Sequence of chain 1.K:
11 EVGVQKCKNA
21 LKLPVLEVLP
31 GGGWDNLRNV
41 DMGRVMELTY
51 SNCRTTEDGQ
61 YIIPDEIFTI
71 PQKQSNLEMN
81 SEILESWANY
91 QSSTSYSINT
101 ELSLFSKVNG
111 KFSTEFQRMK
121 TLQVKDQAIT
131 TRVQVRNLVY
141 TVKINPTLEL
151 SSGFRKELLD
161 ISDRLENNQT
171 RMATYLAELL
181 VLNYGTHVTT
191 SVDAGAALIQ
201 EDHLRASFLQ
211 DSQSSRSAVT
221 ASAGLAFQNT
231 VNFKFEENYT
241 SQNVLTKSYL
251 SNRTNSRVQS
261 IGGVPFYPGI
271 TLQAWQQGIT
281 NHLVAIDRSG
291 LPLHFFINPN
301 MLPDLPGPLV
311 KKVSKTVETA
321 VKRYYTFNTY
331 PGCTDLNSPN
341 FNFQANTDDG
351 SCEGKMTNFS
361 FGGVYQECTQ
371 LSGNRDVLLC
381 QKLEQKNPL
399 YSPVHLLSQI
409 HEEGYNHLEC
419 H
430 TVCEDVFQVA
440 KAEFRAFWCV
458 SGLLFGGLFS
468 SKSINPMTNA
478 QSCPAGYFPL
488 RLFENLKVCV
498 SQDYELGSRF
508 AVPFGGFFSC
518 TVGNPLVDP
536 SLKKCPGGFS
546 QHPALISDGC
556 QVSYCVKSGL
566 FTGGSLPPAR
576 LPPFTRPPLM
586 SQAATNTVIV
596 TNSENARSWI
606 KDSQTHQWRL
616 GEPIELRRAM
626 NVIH

The small molecule below binds the protein below.
Small molecule (SMILES): CC(=O)N[C@H]1[C@H](O[C@H]2[C@H](O)[C@@H](NC(C)=O)CO[C@@H]2CO)O[C@H](CO)[C@@H](O)[C@@H]1O

Binding-site contacts:
Ligand atom C5 contacts residue SER248 of chain 1.K at 4.5 Å.
Ligand atom C6 contacts residue ASP211 of chain 1.K at 3.2 Å.
Ligand atom N2 contacts residue ASN252 of chain 1.K at 3.0 Å (h-bond).
Ligand atom C4 contacts residue SER248 of chain 1.K at 4.1 Å.
Ligand atom C5 contacts residue ASN252 of chain 1.K at 3.7 Å.
Ligand atom O7 contacts residue ASP211 of chain 1.K at 3.9 Å.
Ligand atom N2 contacts residue SER251 of chain 1.K at 4.1 Å.
Ligand atom C8 contacts residue ASP211 of chain 1.K at 4.3 Å.
Ligand atom O5 contacts residue ASN252 of chain 1.K at 2.4 Å (h-bond).
Ligand atom O5 contacts residue SER248 of chain 1.K at 3.8 Å.
Ligand atom O6 contacts residue ASP211 of chain 1.K at 2.8 Å (salt-bridge).
Ligand atom O7 contacts residue SER251 of chain 1.K at 3.2 Å.
Ligand atom C6 contacts residue PHE208 of chain 1.K at 4.2 Å (hydrophobic).
Ligand atom C8 contacts residue SER251 of chain 1.K at 3.5 Å.
Ligand atom O6 contacts residue SER207 of chain 1.K at 3.5 Å (h-bond).
Ligand atom O6 contacts residue PHE208 of chain 1.K at 4.3 Å.
Ligand atom C7 contacts residue ASP211 of chain 1.K at 4.4 Å.
Ligand atom C7 contacts residue ASN252 of chain 1.K at 4.0 Å.
Ligand atom C7 contacts residue SER251 of chain 1.K at 3.7 Å.
Ligand atom C3 contacts residue ASN252 of chain 1.K at 3.9 Å.
Ligand atom C1 contacts residue SER248 of chain 1.K at 4.0 Å.
Ligand atom C3 contacts residue SER248 of chain 1.K at 4.3 Å.
Ligand atom C1 contacts residue ASN252 of chain 1.K at 1.4 Å.
Ligand atom C2 contacts residue ASN252 of chain 1.K at 2.5 Å.
Ligand atom O7 contacts residue SER248 of chain 1.K at 4.3 Å.
Ligand atom C4 contacts residue ASN252 of chain 1.K at 4.3 Å.
Ligand atom O5 contacts residue PHE208 of chain 1.K at 3.8 Å.
Ligand atom C2 contacts residue SER248 of chain 1.K at 3.6 Å.